Sequence of chain 1.L:
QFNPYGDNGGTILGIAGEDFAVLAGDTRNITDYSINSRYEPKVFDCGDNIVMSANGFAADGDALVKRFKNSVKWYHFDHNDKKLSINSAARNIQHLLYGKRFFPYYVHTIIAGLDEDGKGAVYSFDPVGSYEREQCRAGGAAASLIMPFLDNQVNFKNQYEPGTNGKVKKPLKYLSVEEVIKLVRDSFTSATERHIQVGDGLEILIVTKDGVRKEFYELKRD

A small-molecule ligand and the protein it binds are described below.
Small molecule (SMILES): CC(C)C[C@H](NC(=O)[C@H](CCc1ccccc1)NC(=O)CN1CCOCC1)C(=O)N[C@@H](Cc1ccccc1)C(=O)N[C@@H](CC(C)C)[C@@H](O)[C@H](C)CO

Binding-site contacts:
Ligand atom C39 contacts residue GLY47 of chain 1.K at 3.5 Å.
Ligand atom O48 contacts residue THR1 of chain 1.K at 2.3 Å (h-bond).
Ligand atom O60 contacts residue MES1 of chain 1.IA at 3.2 Å (h-bond).
Ligand atom N41 contacts residue THR1 of chain 1.K at 3.6 Å.
Ligand atom C43 contacts residue THR1 of chain 1.K at 2.6 Å.
Ligand atom C51 contacts residue TYR170 of chain 1.K at 3.5 Å (hydrophobic).
Ligand atom C58 contacts residue TYR170 of chain 1.K at 3.1 Å (hydrophobic).
Ligand atom C8 contacts residue PRO127 of chain 1.L at 3.5 Å (hydrophobic).
Ligand atom C58 contacts residue LYS33 of chain 1.K at 3.2 Å.
Ligand atom C23 contacts residue THR21 of chain 1.K at 3.6 Å.
Ligand atom O48 contacts residue MES1 of chain 1.IA at 2.7 Å (h-bond).
Ligand atom C47 contacts residue THR1 of chain 1.K at 1.4 Å.
Ligand atom C42 contacts residue THR1 of chain 1.K at 2.4 Å.
Ligand atom C59 contacts residue TYR170 of chain 1.K at 3.6 Å (hydrophobic).
Ligand atom C44 contacts residue THR1 of chain 1.K at 3.5 Å.
Ligand atom C5 contacts residue HIS108 of chain 1.L at 3.2 Å.
Ligand atom C58 contacts residue THR1 of chain 1.K at 2.5 Å.
Ligand atom O40 contacts residue ALA20 of chain 1.K at 3.5 Å.
Ligand atom N22 contacts residue ASP126 of chain 1.L at 3.4 Å (salt-bridge).
Ligand atom C58 contacts residue ARG19 of chain 1.K at 3.0 Å.
Ligand atom C28 contacts residue THR49 of chain 1.K at 3.2 Å.
Ligand atom C31 contacts residue GLY47 of chain 1.K at 3.4 Å.
Ligand atom O40 contacts residue THR21 of chain 1.K at 3.0 Å (h-bond).
Ligand atom C51 contacts residue THR1 of chain 1.K at 1.5 Å.
Ligand atom C11 contacts residue ASP126 of chain 1.L at 3.4 Å.
Ligand atom C46 contacts residue THR49 of chain 1.K at 3.2 Å.
Ligand atom C45 contacts residue MET45 of chain 1.K at 3.5 Å (hydrophobic).
Ligand atom O29 contacts residue THR49 of chain 1.K at 2.8 Å (h-bond).
Ligand atom C12 contacts residue ASP126 of chain 1.L at 3.0 Å.
Ligand atom C43 contacts residue GLY47 of chain 1.K at 3.2 Å.
Ligand atom N41 contacts residue GLY47 of chain 1.K at 2.8 Å (h-bond).
Ligand atom O48 contacts residue GLY47 of chain 1.K at 3.4 Å (h-bond).
Ligand atom O1 contacts residue HIS108 of chain 1.L at 3.6 Å.
Ligand atom C42 contacts residue GLY47 of chain 1.K at 3.6 Å.
Ligand atom N30 contacts residue THR21 of chain 1.K at 2.9 Å (h-bond).
Ligand atom O60 contacts residue THR1 of chain 1.K at 2.9 Å (h-bond).
Ligand atom C59 contacts residue THR1 of chain 1.K at 2.5 Å.
Ligand atom O9 contacts residue PRO127 of chain 1.L at 3.1 Å.
Ligand atom C24 contacts residue THR49 of chain 1.K at 3.3 Å.
Ligand atom C28 contacts residue THR21 of chain 1.K at 3.7 Å.

Sequence of chain 1.K:
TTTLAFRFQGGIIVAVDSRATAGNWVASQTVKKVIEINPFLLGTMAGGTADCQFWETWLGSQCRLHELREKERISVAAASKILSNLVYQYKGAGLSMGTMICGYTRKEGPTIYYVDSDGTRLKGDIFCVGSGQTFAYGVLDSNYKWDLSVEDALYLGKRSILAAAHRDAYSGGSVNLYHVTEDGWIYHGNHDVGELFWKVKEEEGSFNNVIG